Binding-site contacts:
Ligand atom F12 contacts residue LEU197 of chain 1.A at 3.2 Å.
Ligand atom N10 contacts residue HIS96 of chain 1.A at 3.2 Å (h-bond).
Ligand atom S7 contacts residue ZN1 of chain 1.B at 3.0 Å.
Ligand atom O8 contacts residue LEU197 of chain 1.A at 3.3 Å.
Ligand atom F12 contacts residue VAL121 of chain 1.A at 3.7 Å.
Ligand atom F13 contacts residue PHE130 of chain 1.A at 3.2 Å.
Ligand atom C17 contacts residue ASN62 of chain 1.A at 3.1 Å.
Ligand atom O23 contacts residue PHE130 of chain 1.A at 2.6 Å.
Ligand atom C14 contacts residue ASN67 of chain 1.A at 3.5 Å.
Ligand atom O9 contacts residue VAL142 of chain 1.A at 3.6 Å.
Ligand atom S11 contacts residue PHE130 of chain 1.A at 3.6 Å.
Ligand atom F12 contacts residue VAL142 of chain 1.A at 3.7 Å.
Ligand atom F13 contacts residue VAL121 of chain 1.A at 3.1 Å.
Ligand atom F13 contacts residue LEU197 of chain 1.A at 3.7 Å.
Ligand atom O9 contacts residue ZN1 of chain 1.B at 3.0 Å.
Ligand atom C14 contacts residue GLN92 of chain 1.A at 3.7 Å.
Ligand atom C4 contacts residue HIS94 of chain 1.A at 3.5 Å.
Ligand atom C3 contacts residue LEU197 of chain 1.A at 3.5 Å (hydrophobic).
Ligand atom F27 contacts residue ZN1 of chain 1.B at 3.5 Å.
Ligand atom O9 contacts residue HIS94 of chain 1.A at 3.4 Å.
Ligand atom N10 contacts residue THR198 of chain 1.A at 2.6 Å (h-bond).
Ligand atom C5 contacts residue THR199 of chain 1.A at 3.6 Å.
Ligand atom F13 contacts residue LEU140 of chain 1.A at 3.7 Å.
Ligand atom C16 contacts residue ASN62 of chain 1.A at 2.8 Å.
Ligand atom C21 contacts residue GLN92 of chain 1.A at 2.7 Å.
Ligand atom C5 contacts residue HIS94 of chain 1.A at 3.3 Å.
Ligand atom N10 contacts residue ZN1 of chain 1.B at 1.9 Å.
Ligand atom N10 contacts residue HIS119 of chain 1.A at 3.3 Å (h-bond).
Ligand atom O8 contacts residue TRP208 of chain 1.A at 3.5 Å.
Ligand atom N10 contacts residue HIS94 of chain 1.A at 3.2 Å (h-bond).
Ligand atom C1 contacts residue GLN92 of chain 1.A at 3.1 Å.
Ligand atom O9 contacts residue HIS119 of chain 1.A at 3.2 Å (h-bond).
Ligand atom F27 contacts residue HIS94 of chain 1.A at 3.3 Å.
Ligand atom F27 contacts residue THR199 of chain 1.A at 3.2 Å.
Ligand atom C2 contacts residue GLN92 of chain 1.A at 3.6 Å.
Ligand atom S11 contacts residue GLN92 of chain 1.A at 3.1 Å (h-bond).
Ligand atom O8 contacts residue THR198 of chain 1.A at 2.9 Å (h-bond).
Ligand atom C21 contacts residue PHE130 of chain 1.A at 3.7 Å (hydrophobic).
Ligand atom C15 contacts residue ASN62 of chain 1.A at 3.2 Å.
Ligand atom C6 contacts residue GLN92 of chain 1.A at 3.6 Å.

Sequence of chain 1.A:
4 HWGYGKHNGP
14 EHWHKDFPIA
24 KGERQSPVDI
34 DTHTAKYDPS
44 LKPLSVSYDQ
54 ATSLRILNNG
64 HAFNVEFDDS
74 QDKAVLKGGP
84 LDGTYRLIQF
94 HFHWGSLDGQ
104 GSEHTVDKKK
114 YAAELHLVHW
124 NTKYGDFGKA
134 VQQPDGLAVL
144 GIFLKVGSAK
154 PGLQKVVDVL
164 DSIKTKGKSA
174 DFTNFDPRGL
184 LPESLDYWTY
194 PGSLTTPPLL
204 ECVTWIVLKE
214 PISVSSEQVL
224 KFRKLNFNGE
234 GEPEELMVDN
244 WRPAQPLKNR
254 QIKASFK

This protein binds this small molecule.
Small molecule (SMILES): NS(=O)(=O)c1c(F)c(F)c(S(=O)(=O)CCO)c(NCc2ccccc2)c1F